A protein and the small-molecule ligand that binds it are described below.
Small molecule (SMILES): CC(=O)N[C@H]1[C@H](O[C@H]2[C@H](O)[C@@H](NC(C)=O)CO[C@@H]2CO)O[C@H](CO)[C@@H](O[C@@H]2O[C@H](CO)[C@@H](O)[C@H](O)[C@@H]2O)[C@@H]1O

Sequence of chain 1.A:
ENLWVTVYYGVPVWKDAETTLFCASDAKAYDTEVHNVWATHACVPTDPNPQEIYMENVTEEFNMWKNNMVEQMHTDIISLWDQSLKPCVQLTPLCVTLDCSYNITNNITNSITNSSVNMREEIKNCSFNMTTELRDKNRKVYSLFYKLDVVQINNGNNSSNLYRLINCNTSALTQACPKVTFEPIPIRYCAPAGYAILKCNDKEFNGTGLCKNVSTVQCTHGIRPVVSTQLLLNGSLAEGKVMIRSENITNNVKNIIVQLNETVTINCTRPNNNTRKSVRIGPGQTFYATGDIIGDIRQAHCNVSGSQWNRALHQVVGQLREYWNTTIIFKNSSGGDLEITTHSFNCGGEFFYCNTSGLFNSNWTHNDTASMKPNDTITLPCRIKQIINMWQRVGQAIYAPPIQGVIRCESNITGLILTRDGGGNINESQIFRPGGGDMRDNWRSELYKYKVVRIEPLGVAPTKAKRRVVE

Binding-site contacts:
Ligand atom C6 contacts residue ARG438 of chain 1.A at 3.2 Å.
Ligand atom N2 contacts residue SER441 of chain 1.A at 4.1 Å.
Ligand atom C7 contacts residue GLU440 of chain 1.A at 4.3 Å.
Ligand atom C8 contacts residue SER441 of chain 1.A at 3.8 Å.
Ligand atom C4 contacts residue GLU440 of chain 1.A at 4.4 Å.
Ligand atom O3 contacts residue GLU440 of chain 1.A at 3.6 Å.
Ligand atom C2 contacts residue ASN264 of chain 1.A at 2.5 Å.
Ligand atom N2 contacts residue ASN264 of chain 1.A at 2.9 Å (h-bond).
Ligand atom C1 contacts residue ARG254 of chain 1.A at 4.2 Å.
Ligand atom O5 contacts residue GLU440 of chain 1.A at 4.2 Å.
Ligand atom O5 contacts residue ARG254 of chain 1.A at 3.6 Å.
Ligand atom C3 contacts residue ASN264 of chain 1.A at 3.8 Å.
Ligand atom C1 contacts residue ASN264 of chain 1.A at 1.4 Å.
Ligand atom C8 contacts residue VAL256 of chain 1.A at 4.2 Å (hydrophobic).
Ligand atom C8 contacts residue LEU263 of chain 1.A at 4.1 Å (hydrophobic).
Ligand atom C7 contacts residue SER441 of chain 1.A at 4.4 Å.
Ligand atom C7 contacts residue ASN264 of chain 1.A at 4.0 Å.
Ligand atom O7 contacts residue ASN376 of chain 1.A at 4.3 Å.
Ligand atom O7 contacts residue PRO214 of chain 1.A at 3.9 Å.
Ligand atom C5 contacts residue ASN264 of chain 1.A at 3.7 Å.
Ligand atom C2 contacts residue GLU440 of chain 1.A at 4.0 Å.
Ligand atom O4 contacts residue GLU440 of chain 1.A at 3.7 Å.
Ligand atom C8 contacts residue GLU213 of chain 1.A at 4.2 Å.
Ligand atom C8 contacts residue ASN264 of chain 1.A at 4.4 Å.
Ligand atom O5 contacts residue ASN264 of chain 1.A at 2.4 Å (h-bond).
Ligand atom C4 contacts residue ASN264 of chain 1.A at 4.2 Å.
Ligand atom C6 contacts residue GLU440 of chain 1.A at 4.2 Å.
Ligand atom C8 contacts residue ASN376 of chain 1.A at 4.0 Å.
Ligand atom C5 contacts residue GLU440 of chain 1.A at 4.2 Å.
Ligand atom O6 contacts residue CYS439 of chain 1.A at 3.2 Å.
Ligand atom O3 contacts residue CYS377 of chain 1.A at 4.4 Å.
Ligand atom C3 contacts residue GLU440 of chain 1.A at 3.4 Å.
Ligand atom O6 contacts residue ARG438 of chain 1.A at 3.0 Å (salt-bridge).
Ligand atom O6 contacts residue GLU440 of chain 1.A at 3.3 Å (salt-bridge).
Ligand atom C6 contacts residue CYS439 of chain 1.A at 4.2 Å (hydrophobic).
Ligand atom O6 contacts residue ARG254 of chain 1.A at 4.0 Å.
Ligand atom N2 contacts residue GLU440 of chain 1.A at 3.7 Å.